The protein below binds the small molecule below.
Small molecule (SMILES): CN[C@H]1[C@H]2O[C@@](C[C@H](N)C(=O)O)(C(=O)O)C[C@H]2OC[C@H]1O

Sequence of chain 1.C:
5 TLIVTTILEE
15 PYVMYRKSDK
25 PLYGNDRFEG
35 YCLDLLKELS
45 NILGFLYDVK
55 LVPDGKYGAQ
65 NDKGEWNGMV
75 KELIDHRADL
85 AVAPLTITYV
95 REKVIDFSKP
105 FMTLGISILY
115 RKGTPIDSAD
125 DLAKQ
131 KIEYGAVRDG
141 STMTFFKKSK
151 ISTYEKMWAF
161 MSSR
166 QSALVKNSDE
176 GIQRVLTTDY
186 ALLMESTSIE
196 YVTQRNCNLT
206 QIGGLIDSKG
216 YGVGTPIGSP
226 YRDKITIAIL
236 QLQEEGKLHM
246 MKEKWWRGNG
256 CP

Binding-site contacts:
Ligand atom OXT contacts residue SER141 of chain 1.C at 2.8 Å (h-bond).
Ligand atom C contacts residue SER141 of chain 1.C at 3.3 Å.
Ligand atom O contacts residue TYR61 of chain 1.C at 3.5 Å.
Ligand atom OXT contacts residue TYR61 of chain 1.C at 3.3 Å.
Ligand atom CA contacts residue GLU190 of chain 1.C at 3.4 Å.
Ligand atom O contacts residue THR90 of chain 1.C at 2.9 Å (h-bond).
Ligand atom O contacts residue LEU89 of chain 1.C at 3.5 Å.
Ligand atom CAA contacts residue TYR216 of chain 1.C at 3.6 Å (hydrophobic).
Ligand atom CAA contacts residue SER193 of chain 1.C at 3.2 Å.
Ligand atom OAB contacts residue GLU190 of chain 1.C at 3.3 Å.
Ligand atom OAF contacts residue THR142 of chain 1.C at 2.9 Å (h-bond).
Ligand atom CAI contacts residue GLU13 of chain 1.C at 3.6 Å.
Ligand atom NH contacts residue SER193 of chain 1.C at 2.7 Å (h-bond).
Ligand atom OAJ contacts residue GLU190 of chain 1.C at 3.1 Å (salt-bridge).
Ligand atom CA contacts residue SER141 of chain 1.C at 3.2 Å.
Ligand atom C contacts residue TYR61 of chain 1.C at 3.6 Å (hydrophobic).
Ligand atom OAF contacts residue GLY140 of chain 1.C at 3.5 Å.
Ligand atom OAF contacts residue SER141 of chain 1.C at 3.2 Å (h-bond).
Ligand atom O contacts residue PRO88 of chain 1.C at 3.5 Å (h-bond).
Ligand atom CAH contacts residue SER193 of chain 1.C at 3.4 Å.
Ligand atom CB contacts residue TYR61 of chain 1.C at 3.4 Å (hydrophobic).
Ligand atom OXT contacts residue GLY140 of chain 1.C at 3.3 Å.
Ligand atom OXT contacts residue ARG95 of chain 1.C at 2.8 Å (salt-bridge).
Ligand atom N contacts residue PRO88 of chain 1.C at 2.9 Å (h-bond).
Ligand atom N contacts residue THR90 of chain 1.C at 2.9 Å (h-bond).
Ligand atom CAP contacts residue SER173 of chain 1.C at 3.3 Å.
Ligand atom CAH contacts residue GLU13 of chain 1.C at 3.5 Å.
Ligand atom CAG contacts residue MET189 of chain 1.C at 3.6 Å (hydrophobic).
Ligand atom OAB contacts residue THR142 of chain 1.C at 2.6 Å (h-bond).
Ligand atom CAE contacts residue THR142 of chain 1.C at 3.3 Å.
Ligand atom O contacts residue ARG95 of chain 1.C at 2.9 Å (salt-bridge).
Ligand atom OAQ contacts residue VAL137 of chain 1.C at 3.3 Å.
Ligand atom N contacts residue GLU190 of chain 1.C at 2.9 Å (salt-bridge).
Ligand atom OAC contacts residue GLU190 of chain 1.C at 2.8 Å (salt-bridge).
Ligand atom NH contacts residue GLU190 of chain 1.C at 3.0 Å (salt-bridge).
Ligand atom C contacts residue ARG95 of chain 1.C at 3.5 Å.
Ligand atom CAA contacts residue GLU190 of chain 1.C at 3.4 Å.
Ligand atom CA contacts residue THR90 of chain 1.C at 3.5 Å.
Ligand atom CAH contacts residue SER173 of chain 1.C at 3.7 Å.
Ligand atom CAR contacts residue SER173 of chain 1.C at 3.4 Å.